The protein below binds the small molecule below.
Small molecule (SMILES): CC(=O)N[C@@H]1[C@@H](O)[C@H](O)[C@@H](CO)O[C@H]1O

Sequence of chain 1.G:
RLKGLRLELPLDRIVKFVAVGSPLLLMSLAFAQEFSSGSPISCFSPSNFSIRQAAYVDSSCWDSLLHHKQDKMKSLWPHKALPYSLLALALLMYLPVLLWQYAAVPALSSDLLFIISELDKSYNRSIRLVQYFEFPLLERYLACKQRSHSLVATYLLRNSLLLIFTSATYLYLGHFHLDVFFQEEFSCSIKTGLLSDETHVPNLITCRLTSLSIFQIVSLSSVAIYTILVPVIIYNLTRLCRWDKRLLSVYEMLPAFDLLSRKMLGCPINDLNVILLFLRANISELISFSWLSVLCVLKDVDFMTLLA

Binding-site contacts:
Ligand atom C5 contacts residue ASN71 of chain 1.G at 3.7 Å.
Ligand atom N2 contacts residue ASN71 of chain 1.G at 2.9 Å (h-bond).
Ligand atom O5 contacts residue ASN71 of chain 1.G at 2.4 Å (h-bond).
Ligand atom C8 contacts residue ASN71 of chain 1.G at 4.3 Å.
Ligand atom O6 contacts residue PRO256 of chain 1.G at 4.3 Å.
Ligand atom O4 contacts residue THR253 of chain 1.G at 4.3 Å.
Ligand atom C7 contacts residue ASN71 of chain 1.G at 3.1 Å.
Ligand atom C4 contacts residue ASN71 of chain 1.G at 4.2 Å.
Ligand atom C1 contacts residue ASN71 of chain 1.G at 1.4 Å.
Ligand atom C2 contacts residue ASN71 of chain 1.G at 2.4 Å.
Ligand atom O6 contacts residue PRO69 of chain 1.G at 4.2 Å.
Ligand atom O7 contacts residue ASN71 of chain 1.G at 2.8 Å (h-bond).
Ligand atom C3 contacts residue ASN71 of chain 1.G at 3.8 Å.